Binding-site contacts:
Ligand atom CB contacts residue GLY246 of chain 1.A at 3.8 Å.
Ligand atom C contacts residue CYS90 of chain 1.A at 3.5 Å (hydrophobic).
Ligand atom CD1 contacts residue ALA248 of chain 1.A at 3.7 Å (hydrophobic).
Ligand atom CD2 contacts residue GLY246 of chain 1.A at 3.8 Å.
Ligand atom N contacts residue CYS90 of chain 1.A at 3.1 Å (h-bond).
Ligand atom CZ contacts residue GLY88 of chain 1.A at 3.8 Å.
Ligand atom NH1 contacts residue GLU236 of chain 1.A at 3.9 Å.
Ligand atom O contacts residue GLY88 of chain 1.A at 3.2 Å.
Ligand atom C contacts residue GLY183 of chain 1.A at 3.6 Å.
Ligand atom NE contacts residue GLU236 of chain 1.A at 2.9 Å (salt-bridge).
Ligand atom NH2 contacts residue SER181 of chain 1.A at 3.4 Å (h-bond).
Ligand atom O contacts residue GLY88 of chain 1.A at 3.9 Å.
Ligand atom CA contacts residue CYS90 of chain 1.A at 3.0 Å (hydrophobic).
Ligand atom CA contacts residue GLY246 of chain 1.A at 3.5 Å.
Ligand atom NH1 contacts residue GLY88 of chain 1.A at 3.7 Å.
Ligand atom CD1 contacts residue THR185 of chain 1.A at 3.8 Å.
Ligand atom CD contacts residue LEU235 of chain 1.A at 3.8 Å (hydrophobic).
Ligand atom NH2 contacts residue GLU47 of chain 1.A at 2.9 Å (salt-bridge).
Ligand atom CD1 contacts residue SER226 of chain 1.A at 3.8 Å.
Ligand atom CZ contacts residue GLU236 of chain 1.A at 3.8 Å.
Ligand atom CD2 contacts residue SER226 of chain 1.A at 3.8 Å.
Ligand atom O contacts residue ASP89 of chain 1.A at 3.7 Å.
Ligand atom CD2 contacts residue GLY183 of chain 1.A at 3.8 Å.
Ligand atom C contacts residue GLY88 of chain 1.A at 3.6 Å.
Ligand atom O contacts residue GLY183 of chain 1.A at 2.9 Å (h-bond).
Ligand atom O contacts residue GLY182 of chain 1.A at 3.3 Å.
Ligand atom CA contacts residue GLY183 of chain 1.A at 3.5 Å.
Ligand atom N contacts residue GLY246 of chain 1.A at 3.0 Å (h-bond).
Ligand atom CA contacts residue GLY88 of chain 1.A at 3.4 Å.
Ligand atom CD contacts residue GLU236 of chain 1.A at 3.5 Å.
Ligand atom NH1 contacts residue GLU47 of chain 1.A at 2.9 Å (salt-bridge).
Ligand atom O contacts residue TRP91 of chain 1.A at 3.6 Å.
Ligand atom CB contacts residue GLY183 of chain 1.A at 3.6 Å.
Ligand atom O contacts residue CYS90 of chain 1.A at 3.8 Å.
Ligand atom CZ contacts residue GLU47 of chain 1.A at 3.6 Å.
Ligand atom O contacts residue GLN84 of chain 1.A at 3.1 Å (h-bond).
Ligand atom O contacts residue CYS90 of chain 1.A at 2.7 Å (h-bond).
Ligand atom C contacts residue CYS90 of chain 1.A at 2.0 Å (hydrophobic).
Ligand atom N contacts residue GLY183 of chain 1.A at 2.7 Å (h-bond).
Ligand atom C contacts residue GLY246 of chain 1.A at 3.7 Å.

This small molecule binds to this protein.
Small molecule (SMILES): CC(=O)N[C@@H](CC(C)C)C(=O)N[C@@H](CC(C)C)C(=O)N[C@H](C=O)CCCN=C(N)N

Sequence of chain 1.A:
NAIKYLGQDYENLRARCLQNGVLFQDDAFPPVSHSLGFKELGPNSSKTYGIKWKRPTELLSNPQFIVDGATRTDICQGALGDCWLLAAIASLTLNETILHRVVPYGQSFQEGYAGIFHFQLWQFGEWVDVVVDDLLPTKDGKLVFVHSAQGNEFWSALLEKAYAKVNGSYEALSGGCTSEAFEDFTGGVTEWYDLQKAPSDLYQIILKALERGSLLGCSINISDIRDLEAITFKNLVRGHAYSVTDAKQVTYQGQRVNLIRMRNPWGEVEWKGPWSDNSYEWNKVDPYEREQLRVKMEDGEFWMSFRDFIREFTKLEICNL